Sequence of chain 1.B:
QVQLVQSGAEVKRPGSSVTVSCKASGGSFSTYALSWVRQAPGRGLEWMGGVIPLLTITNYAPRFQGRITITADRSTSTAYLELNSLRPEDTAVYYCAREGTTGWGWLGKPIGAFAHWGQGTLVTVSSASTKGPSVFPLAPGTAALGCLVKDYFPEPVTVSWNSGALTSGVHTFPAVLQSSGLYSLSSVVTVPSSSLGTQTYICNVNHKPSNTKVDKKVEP

Binding-site contacts:
Ligand atom P contacts residue SER28 of chain 1.B at 3.6 Å.
Ligand atom O1P contacts residue PHE29 of chain 1.B at 3.4 Å (h-bond).
Ligand atom O1 contacts residue GLY27 of chain 1.B at 4.3 Å.
Ligand atom O1P contacts residue SER28 of chain 1.B at 3.6 Å.
Ligand atom P contacts residue PHE29 of chain 1.B at 3.9 Å.
Ligand atom C1 contacts residue PHE29 of chain 1.B at 4.1 Å (hydrophobic).
Ligand atom C2 contacts residue PHE29 of chain 1.B at 4.0 Å (hydrophobic).
Ligand atom C2 contacts residue SER77 of chain 1.B at 4.3 Å.
Ligand atom O2 contacts residue GLY27 of chain 1.B at 2.2 Å (h-bond).
Ligand atom O4P contacts residue SER28 of chain 1.B at 2.6 Å (h-bond).
Ligand atom O2P contacts residue SER28 of chain 1.B at 3.8 Å.
Ligand atom O4P contacts residue PHE29 of chain 1.B at 4.2 Å.
Ligand atom C3 contacts residue SER77 of chain 1.B at 4.4 Å.
Ligand atom O1P contacts residue GLY27 of chain 1.B at 4.0 Å.
Ligand atom O1 contacts residue SER25 of chain 1.B at 4.4 Å.
Ligand atom O1 contacts residue SER77 of chain 1.B at 3.1 Å (h-bond).
Ligand atom O2P contacts residue SER30 of chain 1.B at 2.7 Å (h-bond).
Ligand atom O1 contacts residue PHE29 of chain 1.B at 3.8 Å.
Ligand atom O2 contacts residue GLY26 of chain 1.B at 3.8 Å.
Ligand atom O2 contacts residue SER28 of chain 1.B at 3.5 Å.
Ligand atom C3 contacts residue PHE29 of chain 1.B at 3.3 Å (hydrophobic).
Ligand atom O2 contacts residue PHE29 of chain 1.B at 3.5 Å (h-bond).
Ligand atom C3 contacts residue GLY27 of chain 1.B at 4.3 Å.
Ligand atom O4P contacts residue SER30 of chain 1.B at 4.3 Å.
Ligand atom C1 contacts residue SER77 of chain 1.B at 3.0 Å.
Ligand atom C2 contacts residue GLY27 of chain 1.B at 3.6 Å.
Ligand atom O2P contacts residue PHE29 of chain 1.B at 3.5 Å (h-bond).
Ligand atom O1 contacts residue GLY26 of chain 1.B at 4.0 Å.
Ligand atom C3 contacts residue SER28 of chain 1.B at 4.3 Å.
Ligand atom P contacts residue SER30 of chain 1.B at 4.1 Å.
Ligand atom O1 contacts residue ALA24 of chain 1.B at 3.9 Å.

The small molecule below binds the protein below.
Small molecule (SMILES): O=P(O)(O)OC[C@H](O)CO